Binding-site contacts:
Ligand atom N4 contacts residue HIS426 of chain 3.A at 3.8 Å.
Ligand atom N4 contacts residue PHE427 of chain 3.A at 3.2 Å.
Ligand atom C6 contacts residue CYT1 of chain 6.B at 3.4 Å.
Ligand atom C4 contacts residue PHE427 of chain 3.A at 4.0 Å (hydrophobic).
Ligand atom N4 contacts residue PHE427 of chain 6.A at 4.4 Å.
Ligand atom C4 contacts residue PHE427 of chain 6.A at 4.2 Å (hydrophobic).
Ligand atom C4 contacts residue CYT1 of chain 6.B at 4.2 Å.
Ligand atom C5 contacts residue PHE427 of chain 6.A at 3.9 Å (hydrophobic).
Ligand atom O2 contacts residue TRP405 of chain 6.A at 4.5 Å.
Ligand atom C4 contacts residue HIS426 of chain 3.A at 3.6 Å.
Ligand atom N3 contacts residue HIS426 of chain 3.A at 2.6 Å (h-bond).
Ligand atom N3 contacts residue PHE427 of chain 3.A at 4.2 Å.
Ligand atom C6 contacts residue HIS428 of chain 6.A at 3.9 Å.
Ligand atom N1 contacts residue HIS428 of chain 6.A at 3.2 Å (h-bond).
Ligand atom C6 contacts residue PHE427 of chain 6.A at 4.4 Å (hydrophobic).
Ligand atom C2 contacts residue HIS426 of chain 3.A at 3.2 Å.
Ligand atom O2 contacts residue GLY425 of chain 3.A at 3.4 Å.
Ligand atom C4 contacts residue CYT1 of chain 9.B at 4.1 Å.
Ligand atom O2 contacts residue HIS428 of chain 6.A at 3.5 Å (h-bond).
Ligand atom C5 contacts residue CYT1 of chain 6.B at 3.0 Å.
Ligand atom N4 contacts residue HIS428 of chain 3.A at 4.0 Å.
Ligand atom O2 contacts residue HIS426 of chain 3.A at 2.9 Å (h-bond).
Ligand atom N4 contacts residue CYT1 of chain 9.B at 3.0 Å.
Ligand atom C2 contacts residue HIS428 of chain 6.A at 3.8 Å.

Sequence of chain 3.A:
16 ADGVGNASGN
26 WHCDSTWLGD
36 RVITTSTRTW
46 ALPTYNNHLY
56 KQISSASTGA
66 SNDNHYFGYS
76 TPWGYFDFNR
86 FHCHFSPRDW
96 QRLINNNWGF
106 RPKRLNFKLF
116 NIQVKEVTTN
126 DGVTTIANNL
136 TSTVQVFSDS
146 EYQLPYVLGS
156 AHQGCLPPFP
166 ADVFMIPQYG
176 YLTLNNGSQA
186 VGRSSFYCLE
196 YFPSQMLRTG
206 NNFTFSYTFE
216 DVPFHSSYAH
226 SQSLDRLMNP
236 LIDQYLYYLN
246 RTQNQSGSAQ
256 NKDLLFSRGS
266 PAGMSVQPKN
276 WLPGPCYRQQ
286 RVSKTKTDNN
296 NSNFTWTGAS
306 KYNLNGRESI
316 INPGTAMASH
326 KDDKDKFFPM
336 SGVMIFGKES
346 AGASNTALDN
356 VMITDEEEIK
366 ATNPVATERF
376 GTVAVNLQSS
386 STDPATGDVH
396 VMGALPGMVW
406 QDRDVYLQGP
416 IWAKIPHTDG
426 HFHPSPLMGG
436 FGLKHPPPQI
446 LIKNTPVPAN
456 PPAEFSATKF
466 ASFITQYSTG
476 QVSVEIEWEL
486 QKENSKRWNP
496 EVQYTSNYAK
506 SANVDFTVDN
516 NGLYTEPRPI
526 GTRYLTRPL

Sequence of chain 6.A:
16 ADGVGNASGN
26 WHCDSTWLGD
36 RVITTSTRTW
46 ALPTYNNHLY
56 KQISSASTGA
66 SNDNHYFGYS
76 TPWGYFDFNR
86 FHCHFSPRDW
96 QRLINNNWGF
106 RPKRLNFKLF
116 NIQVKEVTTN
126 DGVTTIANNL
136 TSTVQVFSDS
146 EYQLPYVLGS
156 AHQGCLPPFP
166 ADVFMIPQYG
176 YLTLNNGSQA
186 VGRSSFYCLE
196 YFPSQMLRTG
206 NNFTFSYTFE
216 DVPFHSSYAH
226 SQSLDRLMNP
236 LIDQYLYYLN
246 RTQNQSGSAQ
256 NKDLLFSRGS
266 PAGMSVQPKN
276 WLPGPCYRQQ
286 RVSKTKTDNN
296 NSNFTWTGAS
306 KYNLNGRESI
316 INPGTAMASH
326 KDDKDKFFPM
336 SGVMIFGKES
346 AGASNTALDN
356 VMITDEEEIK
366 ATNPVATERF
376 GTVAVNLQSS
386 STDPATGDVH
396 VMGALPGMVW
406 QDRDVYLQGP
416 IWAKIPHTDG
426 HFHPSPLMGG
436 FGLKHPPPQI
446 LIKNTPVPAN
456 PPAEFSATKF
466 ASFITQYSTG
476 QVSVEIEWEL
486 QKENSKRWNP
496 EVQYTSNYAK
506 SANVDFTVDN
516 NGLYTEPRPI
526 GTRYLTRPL

A protein and the small-molecule ligand that binds it are described below.
Small molecule (SMILES): Nc1ccnc(=O)[nH]1